This protein binds this small molecule.
Small molecule (SMILES): CC(=O)N[C@@H]1[C@@H](O)[C@H](O)[C@@H](CO)O[C@H]1O

Sequence of chain 1.B:
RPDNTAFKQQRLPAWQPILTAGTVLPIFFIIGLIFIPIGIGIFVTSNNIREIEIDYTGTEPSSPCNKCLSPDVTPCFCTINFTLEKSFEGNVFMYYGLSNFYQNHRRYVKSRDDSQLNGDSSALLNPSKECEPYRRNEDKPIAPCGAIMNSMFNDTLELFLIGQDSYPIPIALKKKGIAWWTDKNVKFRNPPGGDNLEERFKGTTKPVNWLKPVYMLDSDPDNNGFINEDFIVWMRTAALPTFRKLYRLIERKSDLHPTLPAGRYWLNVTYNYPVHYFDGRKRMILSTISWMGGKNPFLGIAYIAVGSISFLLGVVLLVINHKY

Binding-site contacts:
Ligand atom C4 contacts residue ASN107 of chain 1.B at 4.2 Å.
Ligand atom C8 contacts residue ASN107 of chain 1.B at 3.3 Å.
Ligand atom N2 contacts residue ASN107 of chain 1.B at 3.0 Å (h-bond).
Ligand atom C7 contacts residue ASN107 of chain 1.B at 3.3 Å.
Ligand atom C6 contacts residue ASN107 of chain 1.B at 4.5 Å.
Ligand atom C8 contacts residue ILE188 of chain 1.B at 3.7 Å (hydrophobic).
Ligand atom C7 contacts residue TRP292 of chain 1.B at 3.8 Å (hydrophobic).
Ligand atom O6 contacts residue ASN107 of chain 1.B at 4.0 Å.
Ligand atom O5 contacts residue ASN107 of chain 1.B at 2.4 Å (h-bond).
Ligand atom C3 contacts residue ASN107 of chain 1.B at 3.8 Å.
Ligand atom C8 contacts residue TRP292 of chain 1.B at 3.9 Å (hydrophobic).
Ligand atom O7 contacts residue TRP292 of chain 1.B at 3.4 Å.
Ligand atom C1 contacts residue ASN107 of chain 1.B at 1.4 Å.
Ligand atom C2 contacts residue ASN107 of chain 1.B at 2.4 Å.
Ligand atom O6 contacts residue PRO90 of chain 1.B at 4.2 Å.
Ligand atom O7 contacts residue ILE188 of chain 1.B at 4.3 Å.
Ligand atom O7 contacts residue ASN107 of chain 1.B at 4.1 Å.
Ligand atom C5 contacts residue ASN107 of chain 1.B at 3.7 Å.